Sequence of chain 1.A:
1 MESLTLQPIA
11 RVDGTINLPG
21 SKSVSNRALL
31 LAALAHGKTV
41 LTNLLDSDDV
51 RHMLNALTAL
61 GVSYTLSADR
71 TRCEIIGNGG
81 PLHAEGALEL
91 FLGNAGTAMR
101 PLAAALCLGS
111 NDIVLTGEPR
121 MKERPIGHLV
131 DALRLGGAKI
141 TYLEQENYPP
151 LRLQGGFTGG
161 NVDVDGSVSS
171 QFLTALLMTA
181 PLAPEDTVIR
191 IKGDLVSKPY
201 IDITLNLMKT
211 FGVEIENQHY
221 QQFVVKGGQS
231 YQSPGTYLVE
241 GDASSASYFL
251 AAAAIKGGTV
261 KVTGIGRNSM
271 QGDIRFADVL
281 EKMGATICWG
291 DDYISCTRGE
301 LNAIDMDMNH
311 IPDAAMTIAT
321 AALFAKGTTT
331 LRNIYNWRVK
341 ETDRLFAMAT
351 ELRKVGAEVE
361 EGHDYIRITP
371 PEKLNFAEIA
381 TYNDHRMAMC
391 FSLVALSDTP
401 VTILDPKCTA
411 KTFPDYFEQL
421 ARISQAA

Binding-site contacts:
Ligand atom O3 contacts residue PO41 of chain 1.B at 3.3 Å (h-bond).
Ligand atom C2 contacts residue TYR200 of chain 1.A at 3.4 Å (hydrophobic).
Ligand atom C5 contacts residue GLN171 of chain 1.A at 3.6 Å.
Ligand atom P1 contacts residue SER197 of chain 1.A at 3.6 Å.
Ligand atom O7 contacts residue ASN336 of chain 1.A at 2.9 Å (h-bond).
Ligand atom O8 contacts residue SER169 of chain 1.A at 2.6 Å (h-bond).
Ligand atom O6 contacts residue SER169 of chain 1.A at 3.4 Å (h-bond).
Ligand atom O4 contacts residue TYR200 of chain 1.A at 3.6 Å.
Ligand atom P1 contacts residue ASN336 of chain 1.A at 3.7 Å.
Ligand atom O5 contacts residue TYR200 of chain 1.A at 3.5 Å.
Ligand atom O2 contacts residue LYS340 of chain 1.A at 3.0 Å (salt-bridge).
Ligand atom O4 contacts residue ARG27 of chain 1.A at 2.8 Å (salt-bridge).
Ligand atom C1 contacts residue TYR200 of chain 1.A at 3.4 Å (hydrophobic).
Ligand atom O8 contacts residue ASN336 of chain 1.A at 3.6 Å.
Ligand atom C7 contacts residue SER23 of chain 1.A at 3.6 Å.
Ligand atom C3 contacts residue TYR200 of chain 1.A at 3.7 Å (hydrophobic).
Ligand atom C1 contacts residue GLN171 of chain 1.A at 3.3 Å.
Ligand atom C7 contacts residue GLN171 of chain 1.A at 3.7 Å.
Ligand atom O6 contacts residue SER170 of chain 1.A at 2.5 Å (h-bond).
Ligand atom C6 contacts residue LYS22 of chain 1.A at 3.7 Å.
Ligand atom O3 contacts residue LYS22 of chain 1.A at 3.0 Å (salt-bridge).
Ligand atom O6 contacts residue GLN171 of chain 1.A at 3.6 Å.
Ligand atom C5 contacts residue ASP313 of chain 1.A at 3.5 Å.
Ligand atom O6 contacts residue SER197 of chain 1.A at 3.4 Å.
Ligand atom O3 contacts residue FMT1 of chain 1.D at 2.9 Å.
Ligand atom O5 contacts residue SER23 of chain 1.A at 2.6 Å (h-bond).
Ligand atom P1 contacts residue SER169 of chain 1.A at 3.6 Å.
Ligand atom O5 contacts residue ARG27 of chain 1.A at 2.8 Å (salt-bridge).
Ligand atom C7 contacts residue TYR200 of chain 1.A at 3.3 Å (hydrophobic).
Ligand atom O7 contacts residue SER197 of chain 1.A at 2.6 Å (h-bond).
Ligand atom O3 contacts residue ASP313 of chain 1.A at 2.6 Å (salt-bridge).
Ligand atom C6 contacts residue GLN171 of chain 1.A at 3.5 Å.
Ligand atom O2 contacts residue ASP313 of chain 1.A at 2.8 Å (salt-bridge).
Ligand atom O7 contacts residue LYS340 of chain 1.A at 2.9 Å (salt-bridge).
Ligand atom C5 contacts residue PO41 of chain 1.B at 3.7 Å.
Ligand atom O5 contacts residue THR97 of chain 1.A at 3.4 Å.
Ligand atom O4 contacts residue GLN171 of chain 1.A at 3.7 Å.
Ligand atom C7 contacts residue ARG27 of chain 1.A at 3.5 Å.
Ligand atom C2 contacts residue GLN171 of chain 1.A at 3.7 Å.
Ligand atom C4 contacts residue ASP313 of chain 1.A at 3.3 Å.

The small molecule below binds the protein below.
Small molecule (SMILES): O=C(O)C1=C[C@@H](OP(=O)(O)O)[C@@H](O)[C@H](O)C1